Sequence of chain 1.B:
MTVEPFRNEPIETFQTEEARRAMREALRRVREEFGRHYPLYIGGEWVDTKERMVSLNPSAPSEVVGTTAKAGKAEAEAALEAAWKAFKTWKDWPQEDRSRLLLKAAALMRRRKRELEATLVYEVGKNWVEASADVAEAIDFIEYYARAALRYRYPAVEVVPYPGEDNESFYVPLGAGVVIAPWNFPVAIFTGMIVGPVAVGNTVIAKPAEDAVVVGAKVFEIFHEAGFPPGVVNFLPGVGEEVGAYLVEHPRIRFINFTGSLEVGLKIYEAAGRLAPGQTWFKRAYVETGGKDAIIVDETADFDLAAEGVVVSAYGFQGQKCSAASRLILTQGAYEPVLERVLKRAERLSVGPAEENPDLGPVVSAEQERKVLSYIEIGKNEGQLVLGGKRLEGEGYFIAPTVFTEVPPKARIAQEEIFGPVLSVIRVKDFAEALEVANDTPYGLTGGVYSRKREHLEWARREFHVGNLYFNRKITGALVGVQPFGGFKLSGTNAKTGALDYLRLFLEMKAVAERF

Binding-site contacts:
Ligand atom CG2 contacts residue PHE485 of chain 1.B at 3.6 Å (hydrophobic).
Ligand atom C contacts residue THR476 of chain 1.B at 4.2 Å.
Ligand atom O contacts residue GLY477 of chain 1.B at 3.2 Å (h-bond).
Ligand atom OXT contacts residue THR476 of chain 1.B at 3.9 Å.
Ligand atom OXT contacts residue SER323 of chain 1.B at 2.7 Å (h-bond).
Ligand atom C contacts residue ALA478 of chain 1.B at 3.5 Å (hydrophobic).
Ligand atom N contacts residue ALA478 of chain 1.B at 3.1 Å (h-bond).
Ligand atom CB contacts residue GLU137 of chain 1.B at 4.1 Å.
Ligand atom C contacts residue GLY477 of chain 1.B at 3.2 Å.
Ligand atom O contacts residue ALA478 of chain 1.B at 3.0 Å (h-bond).
Ligand atom O contacts residue THR476 of chain 1.B at 4.0 Å.
Ligand atom CB contacts residue PHE185 of chain 1.B at 3.6 Å (hydrophobic).
Ligand atom N contacts residue GLY477 of chain 1.B at 4.3 Å.
Ligand atom OXT contacts residue GLY477 of chain 1.B at 2.9 Å (h-bond).
Ligand atom CA contacts residue GLU137 of chain 1.B at 3.6 Å.
Ligand atom OXT contacts residue LYS321 of chain 1.B at 4.3 Å.
Ligand atom O contacts residue PHE485 of chain 1.B at 3.7 Å.
Ligand atom OXT contacts residue PHE185 of chain 1.B at 4.2 Å.
Ligand atom CA contacts residue ALA478 of chain 1.B at 4.1 Å (hydrophobic).
Ligand atom CG2 contacts residue ILE189 of chain 1.B at 4.5 Å (hydrophobic).
Ligand atom CG1 contacts residue ILE189 of chain 1.B at 3.9 Å (hydrophobic).
Ligand atom CG2 contacts residue CYS322 of chain 1.B at 3.7 Å (hydrophobic).
Ligand atom OXT contacts residue ALA478 of chain 1.B at 4.2 Å.
Ligand atom CG1 contacts residue PHE185 of chain 1.B at 3.5 Å (hydrophobic).
Ligand atom O contacts residue SER323 of chain 1.B at 3.7 Å.
Ligand atom CG2 contacts residue PHE185 of chain 1.B at 4.5 Å (hydrophobic).
Ligand atom N contacts residue GLU137 of chain 1.B at 3.0 Å (salt-bridge).
Ligand atom CG1 contacts residue GLU137 of chain 1.B at 3.2 Å.
Ligand atom C contacts residue SER323 of chain 1.B at 3.5 Å.
Ligand atom CA contacts residue PHE185 of chain 1.B at 4.2 Å (hydrophobic).
Ligand atom CA contacts residue GLY477 of chain 1.B at 4.2 Å.

This small molecule binds to this protein.
Small molecule (SMILES): CC(C)[C@H](N)C(=O)O